Binding-site contacts:
Ligand atom N3 contacts residue ILE127 of chain 1.A at 3.4 Å (h-bond).
Ligand atom CA contacts residue GLN82 of chain 1.A at 3.5 Å.
Ligand atom N1 contacts residue GLY156 of chain 1.A at 3.6 Å.
Ligand atom O2' contacts residue GLU126 of chain 1.A at 2.5 Å (salt-bridge).
Ligand atom O3' contacts residue VAL131 of chain 1.A at 3.4 Å.
Ligand atom CA contacts residue ASP106 of chain 1.A at 3.5 Å.
Ligand atom CB contacts residue GLN72 of chain 1.A at 3.2 Å.
Ligand atom N1 contacts residue GLY158 of chain 1.A at 2.9 Å (h-bond).
Ligand atom C4 contacts residue ILE127 of chain 1.A at 3.4 Å (hydrophobic).
Ligand atom O3' contacts residue GLY105 of chain 1.A at 3.5 Å.
Ligand atom CB contacts residue ASP106 of chain 1.A at 3.2 Å.
Ligand atom C2' contacts residue GLU126 of chain 1.A at 3.3 Å.
Ligand atom C2 contacts residue CYS125 of chain 1.A at 3.5 Å (hydrophobic).
Ligand atom N contacts residue ASP106 of chain 1.A at 3.0 Å (salt-bridge).
Ligand atom SD contacts residue ASP106 of chain 1.A at 3.5 Å (salt-bridge).
Ligand atom N6 contacts residue ASP157 of chain 1.A at 3.0 Å (salt-bridge).
Ligand atom CA contacts residue GLN72 of chain 1.A at 3.5 Å.
Ligand atom C5' contacts residue ASP175 of chain 1.A at 3.4 Å.
Ligand atom C4' contacts residue GLU126 of chain 1.A at 3.6 Å.
Ligand atom CG contacts residue ASP175 of chain 1.A at 3.5 Å.
Ligand atom CA contacts residue ASP175 of chain 1.A at 3.3 Å.
Ligand atom C2 contacts residue GLY158 of chain 1.A at 3.6 Å.
Ligand atom N3 contacts residue GLY103 of chain 1.A at 3.6 Å.
Ligand atom N contacts residue ASP175 of chain 1.A at 2.6 Å (salt-bridge).
Ligand atom C5 contacts residue ILE127 of chain 1.A at 3.6 Å (hydrophobic).
Ligand atom SD contacts residue ASP175 of chain 1.A at 3.6 Å.
Ligand atom O3' contacts residue GLU126 of chain 1.A at 2.5 Å (salt-bridge).
Ligand atom CA contacts residue TYR243 of chain 1.A at 3.6 Å (hydrophobic).
Ligand atom C1' contacts residue GLU126 of chain 1.A at 3.3 Å.
Ligand atom C2 contacts residue ILE127 of chain 1.A at 3.5 Å (hydrophobic).
Ligand atom C3' contacts residue GLU126 of chain 1.A at 3.5 Å.
Ligand atom O4' contacts residue GLY103 of chain 1.A at 3.4 Å.
Ligand atom O4' contacts residue ASP175 of chain 1.A at 3.5 Å (salt-bridge).
Ligand atom C2 contacts residue GLY156 of chain 1.A at 3.5 Å.
Ligand atom C4' contacts residue ASP175 of chain 1.A at 3.7 Å.
Ligand atom CE contacts residue ASP106 of chain 1.A at 3.3 Å.
Ligand atom CG contacts residue GLN72 of chain 1.A at 3.2 Å.
Ligand atom CA contacts residue TYR81 of chain 1.A at 3.6 Å (hydrophobic).
Ligand atom O2' contacts residue GLN51 of chain 1.A at 3.1 Å (h-bond).
Ligand atom N contacts residue GLN82 of chain 1.A at 2.7 Å (h-bond).

Sequence of chain 1.A:
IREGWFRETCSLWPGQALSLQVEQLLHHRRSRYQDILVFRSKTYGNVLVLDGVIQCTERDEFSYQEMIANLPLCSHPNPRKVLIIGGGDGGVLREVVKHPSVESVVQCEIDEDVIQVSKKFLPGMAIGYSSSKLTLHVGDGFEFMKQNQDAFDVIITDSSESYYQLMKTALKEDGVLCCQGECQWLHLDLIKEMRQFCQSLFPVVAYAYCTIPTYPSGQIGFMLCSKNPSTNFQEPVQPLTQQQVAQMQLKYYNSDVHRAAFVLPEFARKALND

The small molecule below binds the protein below.
Small molecule (SMILES): C[S@@H](CCCN)C[C@H]1O[C@@H](n2cnc3c(N)ncnc32)[C@H](O)[C@@H]1O